Sequence of chain 1.B:
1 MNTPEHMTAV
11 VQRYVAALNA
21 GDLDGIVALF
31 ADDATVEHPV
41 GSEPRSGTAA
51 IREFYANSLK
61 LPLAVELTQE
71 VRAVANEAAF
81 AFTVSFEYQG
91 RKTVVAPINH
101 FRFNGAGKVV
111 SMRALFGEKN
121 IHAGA

A protein and the small-molecule ligand that binds it are described below.
Small molecule (SMILES): C[C@]12CCc3c(ccc4cc(O)ccc34)[C@@H]1CCC2=O

Binding-site contacts:
Ligand atom O1 contacts residue PHE86 of chain 1.B at 4.0 Å.
Ligand atom C2 contacts residue GLN89 of chain 2.C at 3.5 Å.
Ligand atom C19 contacts residue PRO97 of chain 1.B at 3.9 Å (hydrophobic).
Ligand atom C11 contacts residue VAL84 of chain 1.B at 3.9 Å (hydrophobic).
Ligand atom C6 contacts residue PHE116 of chain 1.B at 3.4 Å (hydrophobic).
Ligand atom C25 contacts residue TYR55 of chain 1.B at 3.9 Å (hydrophobic).
Ligand atom C24 contacts residue SER58 of chain 1.B at 4.0 Å.
Ligand atom C25 contacts residue TYR14 of chain 1.B at 3.5 Å (hydrophobic).
Ligand atom C18 contacts residue PRO97 of chain 1.B at 4.0 Å (hydrophobic).
Ligand atom C4 contacts residue HIS38 of chain 1.B at 3.8 Å.
Ligand atom C10 contacts residue PHE86 of chain 1.B at 3.9 Å (hydrophobic).
Ligand atom O1 contacts residue ARG91 of chain 2.C at 3.3 Å.
Ligand atom C5 contacts residue HIS38 of chain 1.B at 3.8 Å.
Ligand atom C11 contacts residue GLN89 of chain 2.C at 3.5 Å.
Ligand atom C27 contacts residue PHE54 of chain 1.B at 3.7 Å (hydrophobic).
Ligand atom C2 contacts residue PHE86 of chain 1.B at 3.5 Å (hydrophobic).
Ligand atom C27 contacts residue GLN89 of chain 2.C at 3.9 Å.
Ligand atom C6 contacts residue VAL95 of chain 1.B at 3.6 Å (hydrophobic).
Ligand atom C18 contacts residue PHE82 of chain 1.B at 3.7 Å (hydrophobic).
Ligand atom C3 contacts residue GLN89 of chain 2.C at 3.4 Å.
Ligand atom C5 contacts residue PHE116 of chain 1.B at 3.3 Å (hydrophobic).
Ligand atom C1 contacts residue VAL95 of chain 1.B at 3.8 Å (hydrophobic).
Ligand atom C2 contacts residue TYR88 of chain 2.C at 3.8 Å (hydrophobic).
Ligand atom O26 contacts residue ASN99 of chain 1.B at 3.0 Å (h-bond).
Ligand atom C26 contacts residue TYR14 of chain 1.B at 3.4 Å (hydrophobic).
Ligand atom C3 contacts residue PHE86 of chain 1.B at 3.9 Å (hydrophobic).
Ligand atom C10 contacts residue TYR88 of chain 2.C at 3.6 Å (hydrophobic).
Ligand atom O26 contacts residue PHE82 of chain 1.B at 4.0 Å.
Ligand atom C1 contacts residue GLN89 of chain 2.C at 3.9 Å.
Ligand atom C27 contacts residue HIS38 of chain 1.B at 3.1 Å.
Ligand atom C12 contacts residue GLN89 of chain 2.C at 3.8 Å.
Ligand atom C12 contacts residue VAL84 of chain 1.B at 4.0 Å (hydrophobic).
Ligand atom C13 contacts residue VAL84 of chain 1.B at 3.9 Å (hydrophobic).
Ligand atom O26 contacts residue MET112 of chain 1.B at 3.7 Å.
Ligand atom C25 contacts residue LEU18 of chain 1.B at 3.7 Å (hydrophobic).
Ligand atom C19 contacts residue HIS38 of chain 1.B at 3.6 Å.
Ligand atom C13 contacts residue HIS38 of chain 1.B at 3.7 Å.
Ligand atom C5 contacts residue VAL95 of chain 1.B at 3.8 Å (hydrophobic).
Ligand atom O26 contacts residue TYR14 of chain 1.B at 2.8 Å (h-bond).
Ligand atom C10 contacts residue GLN89 of chain 2.C at 3.3 Å.

Sequence of chain 2.C:
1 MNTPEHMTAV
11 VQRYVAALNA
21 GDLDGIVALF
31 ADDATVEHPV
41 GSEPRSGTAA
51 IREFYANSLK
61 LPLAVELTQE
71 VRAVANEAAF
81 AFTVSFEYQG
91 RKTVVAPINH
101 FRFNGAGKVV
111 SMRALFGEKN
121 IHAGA